This small molecule binds to this protein.
Small molecule (SMILES): Cc1cn([C@H]2C[C@H](O[P](=O)(O)OC[C@H]3O[C@@H](n4ccc(N)nc4=O)C[C@@H]3O)[C@@H](CO[P](=O)(O)O[C@H]3C[C@H](n4cnc5c(N)ncnc54)O[C@@H]3CO[P](=O)(O)O[C@H]3C[C@H](n4cnc5c(=O)nc(N)[nH]c54)O[C@@H]3CO[P](=O)(O)O[C@H]3C[C@H](n4cnc5c(=O)nc(N)[nH]c54)O[C@@H]3CO[P](=O)(O)O[C@H]3C[C@H](n4ccc(N)nc4=O)O[C@@H]3CO[P](=O)(O)O[C@H]3C[C@H](n4cnc5c(N)ncnc54)O[C@@H]3CO[P](=O)(O)O[C@H]3C[C@H](n4cnc5c(=O)nc(N)[nH]c54)O[C@@H]3CO[P](=O)(O)O[C@H]3C[C@H](n4ccc(N)nc4=O)O[C@@H]3COP(=O)=O)O2)c(=O)[nH]c1=O

Sequence of chain 1.A:
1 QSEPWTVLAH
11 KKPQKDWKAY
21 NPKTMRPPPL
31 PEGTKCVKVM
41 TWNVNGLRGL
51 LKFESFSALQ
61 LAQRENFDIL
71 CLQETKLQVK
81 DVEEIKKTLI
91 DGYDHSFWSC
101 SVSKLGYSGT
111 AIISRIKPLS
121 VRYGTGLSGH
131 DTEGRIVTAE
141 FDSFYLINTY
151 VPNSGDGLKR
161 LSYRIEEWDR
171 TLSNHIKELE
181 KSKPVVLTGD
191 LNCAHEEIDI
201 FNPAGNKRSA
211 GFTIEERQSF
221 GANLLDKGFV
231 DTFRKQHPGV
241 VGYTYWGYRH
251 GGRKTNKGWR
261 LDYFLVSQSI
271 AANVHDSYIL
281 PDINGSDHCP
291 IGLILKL

Binding-site contacts:
Ligand atom P contacts residue 3DR1 of chain 1.E at 1.6 Å.
Ligand atom C2' contacts residue ASN206 of chain 1.A at 4.2 Å.
Ligand atom OP2 contacts residue ASN206 of chain 1.A at 2.9 Å (h-bond).
Ligand atom O4' contacts residue HIS250 of chain 1.A at 3.4 Å.
Ligand atom P contacts residue LYS257 of chain 1.A at 3.5 Å.
Ligand atom C2 contacts residue ARG249 of chain 1.A at 4.4 Å.
Ligand atom C4' contacts residue TRP259 of chain 1.A at 4.5 Å (hydrophobic).
Ligand atom N3 contacts residue ARG249 of chain 1.A at 4.5 Å.
Ligand atom N3 contacts residue HIS250 of chain 1.A at 4.3 Å.
Ligand atom P contacts residue ASN206 of chain 1.A at 4.0 Å.
Ligand atom O5' contacts residue TRP259 of chain 1.A at 4.4 Å.
Ligand atom P contacts residue TYR245 of chain 1.A at 3.9 Å.
Ligand atom C3' contacts residue TRP259 of chain 1.A at 3.7 Å (hydrophobic).
Ligand atom O5' contacts residue 3DR1 of chain 1.E at 2.5 Å (h-bond).
Ligand atom OP1 contacts residue LYS257 of chain 1.A at 2.7 Å (salt-bridge).
Ligand atom O2 contacts residue ARG249 of chain 1.A at 3.8 Å.
Ligand atom C1' contacts residue HIS250 of chain 1.A at 4.1 Å.
Ligand atom OP2 contacts residue 3DR1 of chain 1.E at 2.5 Å (h-bond).
Ligand atom C5' contacts residue 3DR1 of chain 1.E at 3.3 Å.
Ligand atom O3' contacts residue LYS257 of chain 1.A at 4.2 Å.
Ligand atom C4' contacts residue HIS250 of chain 1.A at 4.3 Å.
Ligand atom OP1 contacts residue 3DR1 of chain 1.E at 2.6 Å (h-bond).
Ligand atom OP2 contacts residue LYS11 of chain 1.A at 4.1 Å.
Ligand atom OP2 contacts residue PHE201 of chain 1.A at 3.7 Å.
Ligand atom OP1 contacts residue ASN206 of chain 1.A at 4.1 Å.
Ligand atom O3' contacts residue TRP259 of chain 1.A at 3.3 Å (h-bond).
Ligand atom O5' contacts residue TYR245 of chain 1.A at 3.9 Å.
Ligand atom C4' contacts residue TYR245 of chain 1.A at 4.1 Å (hydrophobic).
Ligand atom OP2 contacts residue TRP259 of chain 1.A at 4.3 Å.
Ligand atom OP1 contacts residue TYR245 of chain 1.A at 3.1 Å (h-bond).
Ligand atom OP2 contacts residue LYS257 of chain 1.A at 3.5 Å (salt-bridge).
Ligand atom OP1 contacts residue TRP259 of chain 1.A at 3.7 Å.
Ligand atom OP1 contacts residue PHE201 of chain 1.A at 4.0 Å.
Ligand atom C5' contacts residue TYR245 of chain 1.A at 3.0 Å (hydrophobic).
Ligand atom P contacts residue TRP259 of chain 1.A at 4.0 Å.